The small molecule below binds the protein below.
Small molecule (SMILES): CC(=O)N[C@@H]1[C@@H](O)[C@H](O)[C@@H](CO)O[C@H]1O

Binding-site contacts:
Ligand atom C8 contacts residue ILE152 of chain 3.A at 4.3 Å (hydrophobic).
Ligand atom O6 contacts residue HIS158 of chain 3.A at 3.4 Å (h-bond).
Ligand atom O5 contacts residue THR160 of chain 3.A at 3.2 Å.
Ligand atom C8 contacts residue ASN154 of chain 3.A at 4.1 Å.
Ligand atom C5 contacts residue THR160 of chain 3.A at 3.7 Å.
Ligand atom C4 contacts residue ASN154 of chain 3.A at 4.3 Å.
Ligand atom C4 contacts residue THR160 of chain 3.A at 3.6 Å.
Ligand atom C2 contacts residue ASN154 of chain 3.A at 2.5 Å.
Ligand atom C1 contacts residue THR160 of chain 3.A at 3.0 Å.
Ligand atom C6 contacts residue THR160 of chain 3.A at 3.7 Å.
Ligand atom C6 contacts residue HIS158 of chain 3.A at 4.0 Å.
Ligand atom O3 contacts residue THR160 of chain 3.A at 4.3 Å.
Ligand atom O7 contacts residue ASN154 of chain 3.A at 2.7 Å (h-bond).
Ligand atom C7 contacts residue ASN154 of chain 3.A at 3.0 Å.
Ligand atom O7 contacts residue THR160 of chain 3.A at 2.5 Å.
Ligand atom C8 contacts residue VAL153 of chain 3.A at 4.4 Å (hydrophobic).
Ligand atom C3 contacts residue THR160 of chain 3.A at 3.9 Å.
Ligand atom N2 contacts residue THR160 of chain 3.A at 3.5 Å.
Ligand atom C7 contacts residue THR160 of chain 3.A at 3.4 Å.
Ligand atom O7 contacts residue ASP161 of chain 3.A at 3.7 Å.
Ligand atom N2 contacts residue ASN154 of chain 3.A at 3.0 Å (h-bond).
Ligand atom C1 contacts residue ASN154 of chain 3.A at 1.6 Å.
Ligand atom C3 contacts residue ASN154 of chain 3.A at 3.9 Å.
Ligand atom O5 contacts residue HIS158 of chain 3.A at 3.8 Å.
Ligand atom C2 contacts residue THR160 of chain 3.A at 2.7 Å.
Ligand atom C5 contacts residue ASN154 of chain 3.A at 3.8 Å.
Ligand atom O5 contacts residue ASN154 of chain 3.A at 2.4 Å (h-bond).

Sequence of chain 3.A:
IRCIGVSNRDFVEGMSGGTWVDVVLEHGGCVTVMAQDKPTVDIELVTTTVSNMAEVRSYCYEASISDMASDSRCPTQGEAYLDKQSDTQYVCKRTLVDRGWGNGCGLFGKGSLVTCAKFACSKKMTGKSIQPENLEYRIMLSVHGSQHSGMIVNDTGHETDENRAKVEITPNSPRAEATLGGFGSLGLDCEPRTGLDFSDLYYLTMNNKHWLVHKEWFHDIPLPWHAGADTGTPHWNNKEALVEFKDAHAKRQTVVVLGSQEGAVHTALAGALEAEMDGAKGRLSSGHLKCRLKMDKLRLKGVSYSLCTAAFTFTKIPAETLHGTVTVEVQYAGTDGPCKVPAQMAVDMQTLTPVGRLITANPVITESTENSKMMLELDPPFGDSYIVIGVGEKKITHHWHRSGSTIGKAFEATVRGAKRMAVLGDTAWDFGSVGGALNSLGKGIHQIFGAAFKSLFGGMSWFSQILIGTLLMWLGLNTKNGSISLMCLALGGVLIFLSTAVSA